Sequence of chain 1.A:
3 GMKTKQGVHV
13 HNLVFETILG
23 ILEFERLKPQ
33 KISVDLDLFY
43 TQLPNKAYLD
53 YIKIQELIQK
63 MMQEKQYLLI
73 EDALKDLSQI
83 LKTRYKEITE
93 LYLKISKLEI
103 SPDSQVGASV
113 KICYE

Binding-site contacts:
Ligand atom C3 contacts residue TYR50 of chain 3.A at 3.6 Å (hydrophobic).
Ligand atom C2 contacts residue TYR50 of chain 3.A at 3.7 Å (hydrophobic).
Ligand atom N4 contacts residue TYR53 of chain 3.A at 3.3 Å (h-bond).
Ligand atom C3 contacts residue GLU73 of chain 1.A at 3.6 Å.
Ligand atom N6 contacts residue GLU73 of chain 1.A at 2.7 Å (salt-bridge).
Ligand atom O4 contacts residue LEU71 of chain 1.A at 3.5 Å.
Ligand atom C5 contacts residue ILE23 of chain 1.A at 3.8 Å (hydrophobic).
Ligand atom N6 contacts residue TYR50 of chain 3.A at 4.0 Å.
Ligand atom C4 contacts residue LEU71 of chain 1.A at 3.6 Å (hydrophobic).
Ligand atom N3 contacts residue ASP52 of chain 3.A at 2.7 Å (salt-bridge).
Ligand atom N1 contacts residue LEU51 of chain 3.A at 3.6 Å (h-bond).
Ligand atom N4 contacts residue ILE23 of chain 1.A at 3.8 Å.
Ligand atom O4 contacts residue LYS99 of chain 1.A at 4.1 Å.
Ligand atom C6 contacts residue ASP52 of chain 3.A at 3.2 Å.
Ligand atom C3 contacts residue LEU51 of chain 3.A at 3.7 Å (hydrophobic).
Ligand atom C6 contacts residue TYR53 of chain 3.A at 3.5 Å (hydrophobic).
Ligand atom C2 contacts residue TYR53 of chain 3.A at 3.1 Å (hydrophobic).
Ligand atom C4 contacts residue ILE72 of chain 1.A at 4.0 Å (hydrophobic).
Ligand atom C1 contacts residue TYR53 of chain 3.A at 3.2 Å (hydrophobic).
Ligand atom N3 contacts residue TYR50 of chain 3.A at 3.7 Å.
Ligand atom N2 contacts residue LEU71 of chain 1.A at 4.0 Å.
Ligand atom N6 contacts residue VAL10 of chain 3.A at 3.9 Å.
Ligand atom C5 contacts residue TYR53 of chain 3.A at 3.2 Å (hydrophobic).
Ligand atom O4 contacts residue ILE72 of chain 1.A at 2.9 Å (h-bond).
Ligand atom N3 contacts residue TYR53 of chain 3.A at 3.5 Å.
Ligand atom C1 contacts residue LEU71 of chain 1.A at 4.1 Å (hydrophobic).
Ligand atom C6 contacts residue ILE54 of chain 3.A at 4.0 Å (hydrophobic).
Ligand atom N2 contacts residue GLU73 of chain 1.A at 2.9 Å (salt-bridge).
Ligand atom N4 contacts residue LYS99 of chain 1.A at 3.7 Å.
Ligand atom N6 contacts residue LEU51 of chain 3.A at 2.9 Å (h-bond).
Ligand atom C4 contacts residue GLU73 of chain 1.A at 3.7 Å.
Ligand atom C2 contacts residue ASP52 of chain 3.A at 3.8 Å.
Ligand atom N1 contacts residue TYR50 of chain 3.A at 3.4 Å.
Ligand atom O4 contacts residue GLU73 of chain 1.A at 3.8 Å.
Ligand atom C3 contacts residue TYR53 of chain 3.A at 3.5 Å (hydrophobic).
Ligand atom C4 contacts residue TYR53 of chain 3.A at 3.6 Å (hydrophobic).
Ligand atom N2 contacts residue TYR53 of chain 3.A at 3.8 Å.
Ligand atom N6 contacts residue TYR53 of chain 3.A at 4.1 Å.
Ligand atom N1 contacts residue TYR53 of chain 3.A at 3.2 Å.
Ligand atom N1 contacts residue ASP52 of chain 3.A at 3.5 Å.

The protein below binds the small molecule below.
Small molecule (SMILES): Nc1nc2nccnc2c(=O)[nH]1

Sequence of chain 3.A:
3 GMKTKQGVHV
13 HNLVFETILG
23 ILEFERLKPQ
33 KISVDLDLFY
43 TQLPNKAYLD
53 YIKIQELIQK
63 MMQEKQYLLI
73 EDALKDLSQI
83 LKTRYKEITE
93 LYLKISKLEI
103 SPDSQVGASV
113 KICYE